A protein and the small-molecule ligand that binds it are described below.
Small molecule (SMILES): CC[C@H](C=O)[C@@H](CNS(=O)(=O)c1ccc(C)cc1)C(=O)O

Binding-site contacts:
Ligand atom O contacts residue CYS184 of chain 1.A at 3.4 Å (h-bond).
Ligand atom OD contacts residue GLY186 of chain 1.A at 4.2 Å.
Ligand atom OC contacts residue GLY186 of chain 1.A at 3.6 Å.
Ligand atom CD contacts residue CYS184 of chain 1.A at 3.8 Å (hydrophobic).
Ligand atom O contacts residue GLY186 of chain 1.A at 3.1 Å (h-bond).
Ligand atom OD contacts residue SER188 of chain 1.A at 3.8 Å.
Ligand atom CB contacts residue GLN185 of chain 1.A at 4.1 Å.
Ligand atom CE contacts residue SER188 of chain 1.A at 3.5 Å.
Ligand atom OB contacts residue PHE208 of chain 1.A at 3.3 Å.
Ligand atom CB contacts residue SER188 of chain 1.A at 3.3 Å.
Ligand atom CK contacts residue HIS45 of chain 1.A at 4.0 Å.
Ligand atom CE contacts residue THR206 of chain 1.A at 3.8 Å.
Ligand atom O contacts residue ASP187 of chain 1.A at 3.5 Å (salt-bridge).
Ligand atom O contacts residue SER188 of chain 1.A at 2.1 Å (h-bond).
Ligand atom N contacts residue HIS45 of chain 1.A at 3.9 Å.
Ligand atom O contacts residue GLN185 of chain 1.A at 3.5 Å.
Ligand atom C contacts residue SER188 of chain 1.A at 1.2 Å.
Ligand atom OD contacts residue CYS30 of chain 1.A at 3.6 Å.
Ligand atom CD contacts residue SER188 of chain 1.A at 3.4 Å.
Ligand atom OA contacts residue GLN185 of chain 1.A at 2.8 Å (h-bond).
Ligand atom S contacts residue SER188 of chain 1.A at 4.0 Å.
Ligand atom CD contacts residue GLN185 of chain 1.A at 4.0 Å.
Ligand atom C contacts residue GLY186 of chain 1.A at 4.2 Å.
Ligand atom CA contacts residue PHE208 of chain 1.A at 4.2 Å (hydrophobic).
Ligand atom OC contacts residue GLN185 of chain 1.A at 3.3 Å.
Ligand atom C contacts residue CYS184 of chain 1.A at 4.2 Å (hydrophobic).
Ligand atom CK contacts residue SER207 of chain 1.A at 4.1 Å.
Ligand atom CK contacts residue SER188 of chain 1.A at 3.3 Å.
Ligand atom OB contacts residue VAL209 of chain 1.A at 3.3 Å (h-bond).
Ligand atom CB contacts residue SER207 of chain 1.A at 4.2 Å.
Ligand atom C contacts residue SER207 of chain 1.A at 4.2 Å.
Ligand atom CD contacts residue VAL209 of chain 1.A at 4.0 Å (hydrophobic).
Ligand atom OD contacts residue THR29 of chain 1.A at 4.0 Å.
Ligand atom CC contacts residue GLN185 of chain 1.A at 3.7 Å.
Ligand atom CA contacts residue SER207 of chain 1.A at 3.6 Å.
Ligand atom OB contacts residue SER207 of chain 1.A at 3.9 Å.
Ligand atom N contacts residue SER188 of chain 1.A at 3.1 Å (h-bond).
Ligand atom CA contacts residue SER188 of chain 1.A at 2.3 Å.
Ligand atom CE contacts residue VAL209 of chain 1.A at 3.9 Å (hydrophobic).
Ligand atom CE contacts residue CYS184 of chain 1.A at 3.3 Å (hydrophobic).

Sequence of chain 1.A:
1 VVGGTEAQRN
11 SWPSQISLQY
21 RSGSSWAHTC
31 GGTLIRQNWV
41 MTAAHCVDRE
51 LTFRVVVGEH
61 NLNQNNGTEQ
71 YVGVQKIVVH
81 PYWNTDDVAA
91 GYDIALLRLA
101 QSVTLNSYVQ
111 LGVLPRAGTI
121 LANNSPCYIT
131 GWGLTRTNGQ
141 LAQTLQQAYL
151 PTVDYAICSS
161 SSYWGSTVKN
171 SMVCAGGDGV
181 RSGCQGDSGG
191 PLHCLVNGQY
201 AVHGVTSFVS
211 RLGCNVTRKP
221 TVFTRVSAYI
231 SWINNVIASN